This protein binds this small molecule.
Small molecule (SMILES): Cc1ccc(C(=O)Nc2cccc(C(F)(F)F)c2)cc1Nc1nc(N2CC[C@@H](O)C2)nc(-n2ccnc2)n1

Sequence of chain 1.A:
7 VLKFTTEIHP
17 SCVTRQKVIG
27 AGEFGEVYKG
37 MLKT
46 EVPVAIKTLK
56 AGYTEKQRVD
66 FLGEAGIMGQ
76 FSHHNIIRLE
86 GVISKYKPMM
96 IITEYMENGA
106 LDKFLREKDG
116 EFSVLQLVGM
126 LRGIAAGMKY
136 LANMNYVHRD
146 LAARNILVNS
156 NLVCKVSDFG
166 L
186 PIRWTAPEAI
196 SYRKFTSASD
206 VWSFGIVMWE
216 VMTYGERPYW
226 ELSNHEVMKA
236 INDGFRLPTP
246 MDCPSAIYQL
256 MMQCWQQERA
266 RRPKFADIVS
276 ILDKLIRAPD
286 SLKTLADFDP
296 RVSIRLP

Binding-site contacts:
Ligand atom NAH contacts residue MET73 of chain 1.A at 3.3 Å.
Ligand atom OAI contacts residue ASP163 of chain 1.A at 2.8 Å (salt-bridge).
Ligand atom CAM contacts residue TYR141 of chain 1.A at 3.4 Å (hydrophobic).
Ligand atom NAH contacts residue ASP163 of chain 1.A at 3.4 Å (salt-bridge).
Ligand atom FBJ contacts residue HIS143 of chain 1.A at 3.5 Å.
Ligand atom FBK contacts residue VAL161 of chain 1.A at 3.4 Å.
Ligand atom FBK contacts residue ILE81 of chain 1.A at 3.5 Å.
Ligand atom CBA contacts residue TYR100 of chain 1.A at 3.4 Å (hydrophobic).
Ligand atom OBH contacts residue PHE164 of chain 1.A at 3.4 Å (h-bond).
Ligand atom NAH contacts residue GLU69 of chain 1.A at 2.9 Å (salt-bridge).
Ligand atom CAJ contacts residue ASP163 of chain 1.A at 3.6 Å.
Ligand atom CAG contacts residue MET73 of chain 1.A at 3.5 Å (hydrophobic).
Ligand atom CAY contacts residue LEU152 of chain 1.A at 3.6 Å (hydrophobic).
Ligand atom CBG contacts residue PHE164 of chain 1.A at 3.6 Å (hydrophobic).
Ligand atom FBJ contacts residue ASP163 of chain 1.A at 3.6 Å.
Ligand atom CAN contacts residue TYR141 of chain 1.A at 3.4 Å (hydrophobic).
Ligand atom CAV contacts residue PHE164 of chain 1.A at 3.4 Å (hydrophobic).
Ligand atom CAF contacts residue MET73 of chain 1.A at 3.7 Å (hydrophobic).
Ligand atom CAC contacts residue THR98 of chain 1.A at 3.5 Å.
Ligand atom NAW contacts residue PHE164 of chain 1.A at 3.3 Å.
Ligand atom CAB contacts residue THR98 of chain 1.A at 3.5 Å.
Ligand atom FBJ contacts residue SER162 of chain 1.A at 3.1 Å.
Ligand atom CAR contacts residue ALA50 of chain 1.A at 3.5 Å (hydrophobic).
Ligand atom NAZ contacts residue TYR100 of chain 1.A at 3.3 Å.
Ligand atom OAI contacts residue SER162 of chain 1.A at 3.4 Å.
Ligand atom NBC contacts residue PHE164 of chain 1.A at 3.5 Å.
Ligand atom CBA contacts residue MET101 of chain 1.A at 3.3 Å (hydrophobic).
Ligand atom CAR contacts residue PHE164 of chain 1.A at 3.6 Å (hydrophobic).
Ligand atom FBL contacts residue PHE76 of chain 1.A at 3.6 Å.
Ligand atom CAF contacts residue GLU69 of chain 1.A at 3.2 Å.
Ligand atom OBH contacts residue ALA27 of chain 1.A at 3.3 Å (h-bond).
Ligand atom CAJ contacts residue GLU69 of chain 1.A at 3.5 Å.
Ligand atom NAQ contacts residue THR98 of chain 1.A at 2.9 Å (h-bond).
Ligand atom CAG contacts residue ASP163 of chain 1.A at 3.1 Å.
Ligand atom CAO contacts residue GLU69 of chain 1.A at 3.2 Å.
Ligand atom NAS contacts residue ALA50 of chain 1.A at 3.2 Å.
Ligand atom CAK contacts residue ASP163 of chain 1.A at 3.4 Å.
Ligand atom NAZ contacts residue MET101 of chain 1.A at 2.8 Å (h-bond).
Ligand atom CAD contacts residue ILE82 of chain 1.A at 3.5 Å (hydrophobic).
Ligand atom CAE contacts residue MET73 of chain 1.A at 3.5 Å (hydrophobic).